The small molecule below binds the protein below.
Small molecule (SMILES): Cc1cn([C@H]2C[C@H](OP(=O)(O)O)[C@@H](COP(=O)(O)O)O2)c(=O)[nH]c1=O

Binding-site contacts:
Ligand atom C4 contacts residue LEU83 of chain 1.A at 3.6 Å (hydrophobic).
Ligand atom O5' contacts residue ARG35 of chain 1.A at 3.6 Å.
Ligand atom C5M contacts residue ARG35 of chain 1.A at 3.7 Å.
Ligand atom O2P contacts residue LYS78 of chain 1.A at 2.7 Å (salt-bridge).
Ligand atom C3' contacts residue TYR107 of chain 1.A at 3.9 Å (hydrophobic).
Ligand atom P2 contacts residue ARG81 of chain 1.A at 3.9 Å.
Ligand atom C2 contacts residue ASP77 of chain 1.A at 4.0 Å.
Ligand atom O5' contacts residue ARG81 of chain 1.A at 3.0 Å (salt-bridge).
Ligand atom O6P contacts residue ASP40 of chain 1.A at 3.3 Å (salt-bridge).
Ligand atom O2 contacts residue ASP77 of chain 1.A at 3.8 Å.
Ligand atom C5' contacts residue TYR107 of chain 1.A at 3.5 Å (hydrophobic).
Ligand atom C5 contacts residue LEU83 of chain 1.A at 4.0 Å (hydrophobic).
Ligand atom O4' contacts residue ARG81 of chain 1.A at 3.0 Å (salt-bridge).
Ligand atom O4 contacts residue TYR109 of chain 1.A at 3.8 Å.
Ligand atom O3' contacts residue LYS78 of chain 1.A at 3.2 Å (salt-bridge).
Ligand atom C2' contacts residue TYR109 of chain 1.A at 3.7 Å (hydrophobic).
Ligand atom O4 contacts residue LEU37 of chain 1.A at 3.9 Å.
Ligand atom C5 contacts residue TYR107 of chain 1.A at 3.9 Å (hydrophobic).
Ligand atom O5P contacts residue GLU43 of chain 1.A at 4.0 Å.
Ligand atom O6P contacts residue ARG35 of chain 1.A at 2.8 Å (salt-bridge).
Ligand atom C5' contacts residue ARG81 of chain 1.A at 4.0 Å.
Ligand atom C2' contacts residue TYR107 of chain 1.A at 3.7 Å (hydrophobic).
Ligand atom O4P contacts residue ARG81 of chain 1.A at 2.9 Å (salt-bridge).
Ligand atom O4 contacts residue LEU83 of chain 1.A at 3.7 Å.
Ligand atom C4 contacts residue TYR109 of chain 1.A at 3.8 Å (hydrophobic).
Ligand atom P2 contacts residue ARG35 of chain 1.A at 3.6 Å.
Ligand atom O4P contacts residue ARG35 of chain 1.A at 2.9 Å (salt-bridge).
Ligand atom O2P contacts residue TYR79 of chain 1.A at 3.5 Å (h-bond).
Ligand atom O6P contacts residue CA1 of chain 1.C at 3.1 Å.
Ligand atom N3 contacts residue LEU83 of chain 1.A at 3.8 Å.
Ligand atom O2 contacts residue TYR109 of chain 1.A at 3.9 Å.
Ligand atom P1 contacts residue TYR79 of chain 1.A at 3.6 Å.
Ligand atom N3 contacts residue TYR109 of chain 1.A at 3.5 Å.
Ligand atom P1 contacts residue LYS78 of chain 1.A at 3.6 Å.
Ligand atom C4' contacts residue ARG81 of chain 1.A at 3.9 Å.
Ligand atom C2 contacts residue TYR109 of chain 1.A at 4.0 Å (hydrophobic).
Ligand atom P2 contacts residue CA1 of chain 1.C at 4.0 Å.
Ligand atom C5M contacts residue LEU36 of chain 1.A at 4.0 Å (hydrophobic).
Ligand atom O1P contacts residue TYR79 of chain 1.A at 2.7 Å (h-bond).
Ligand atom C5M contacts residue TYR107 of chain 1.A at 3.7 Å (hydrophobic).

Sequence of chain 1.A:
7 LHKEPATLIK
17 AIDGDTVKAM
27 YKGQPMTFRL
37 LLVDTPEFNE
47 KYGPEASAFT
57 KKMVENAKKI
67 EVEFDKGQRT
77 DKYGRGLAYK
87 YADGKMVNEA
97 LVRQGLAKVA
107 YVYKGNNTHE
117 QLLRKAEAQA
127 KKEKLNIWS